Sequence of chain 1.H:
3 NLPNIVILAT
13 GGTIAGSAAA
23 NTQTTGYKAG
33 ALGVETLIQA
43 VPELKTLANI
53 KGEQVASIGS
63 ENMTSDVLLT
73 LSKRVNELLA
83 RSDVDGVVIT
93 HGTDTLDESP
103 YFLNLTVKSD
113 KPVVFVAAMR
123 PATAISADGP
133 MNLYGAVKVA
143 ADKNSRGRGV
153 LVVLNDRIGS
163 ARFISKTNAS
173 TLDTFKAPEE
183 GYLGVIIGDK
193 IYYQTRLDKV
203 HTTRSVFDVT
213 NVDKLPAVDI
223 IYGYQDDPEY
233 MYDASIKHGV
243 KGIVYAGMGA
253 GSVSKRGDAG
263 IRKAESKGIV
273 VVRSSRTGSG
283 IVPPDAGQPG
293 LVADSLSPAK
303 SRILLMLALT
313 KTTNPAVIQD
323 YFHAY

This protein binds this small molecule.
Small molecule (SMILES): N[C@@H](CC(=O)O)C(=O)O

Binding-site contacts:
Ligand atom C contacts residue GLU63 of chain 1.H at 3.3 Å.
Ligand atom OD2 contacts residue ALA120 of chain 1.H at 3.1 Å (h-bond).
Ligand atom OXT contacts residue GLY14 of chain 1.H at 3.4 Å.
Ligand atom OXT contacts residue GLY94 of chain 1.H at 3.5 Å.
Ligand atom O contacts residue THR95 of chain 1.H at 3.3 Å (h-bond).
Ligand atom OD1 contacts residue ALA120 of chain 1.H at 3.7 Å.
Ligand atom OD1 contacts residue THR95 of chain 1.H at 3.0 Å (h-bond).
Ligand atom O contacts residue GLY94 of chain 1.H at 3.4 Å.
Ligand atom CA contacts residue ASP96 of chain 1.H at 3.5 Å.
Ligand atom C contacts residue GLY14 of chain 1.H at 4.2 Å.
Ligand atom C contacts residue GLY61 of chain 1.H at 4.3 Å.
Ligand atom OD2 contacts residue MET121 of chain 1.H at 4.1 Å.
Ligand atom CB contacts residue ASP96 of chain 1.H at 3.4 Å.
Ligand atom CG contacts residue ALA120 of chain 1.H at 3.8 Å (hydrophobic).
Ligand atom CA contacts residue THR15 of chain 1.H at 3.3 Å.
Ligand atom OXT contacts residue THR15 of chain 1.H at 4.1 Å.
Ligand atom CG contacts residue THR95 of chain 1.H at 3.0 Å.
Ligand atom O contacts residue GLU63 of chain 1.H at 3.5 Å (salt-bridge).
Ligand atom OD1 contacts residue GLY94 of chain 1.H at 3.3 Å.
Ligand atom OD2 contacts residue THR95 of chain 1.H at 2.8 Å (h-bond).
Ligand atom C contacts residue THR95 of chain 1.H at 3.9 Å.
Ligand atom OXT contacts residue GLU63 of chain 1.H at 3.4 Å (salt-bridge).
Ligand atom OD1 contacts residue GLY14 of chain 1.H at 4.0 Å.
Ligand atom C contacts residue ASP96 of chain 1.H at 3.6 Å.
Ligand atom OD1 contacts residue THR15 of chain 1.H at 3.1 Å (h-bond).
Ligand atom CA contacts residue GLU63 of chain 1.H at 3.8 Å.
Ligand atom N contacts residue ASP96 of chain 1.H at 2.9 Å (salt-bridge).
Ligand atom CB contacts residue THR15 of chain 1.H at 3.4 Å.
Ligand atom N contacts residue THR15 of chain 1.H at 4.1 Å.
Ligand atom O contacts residue ASP96 of chain 1.H at 3.1 Å (salt-bridge).
Ligand atom N contacts residue SER254 of chain 1.D at 4.2 Å.
Ligand atom OXT contacts residue GLY61 of chain 1.H at 3.3 Å.
Ligand atom C contacts residue GLY94 of chain 1.H at 3.7 Å.
Ligand atom OD2 contacts residue THR15 of chain 1.H at 3.3 Å (h-bond).
Ligand atom N contacts residue GLU63 of chain 1.H at 3.1 Å (salt-bridge).
Ligand atom CB contacts residue THR95 of chain 1.H at 3.5 Å.
Ligand atom O contacts residue SER62 of chain 1.H at 2.3 Å (h-bond).
Ligand atom C contacts residue SER62 of chain 1.H at 3.3 Å.
Ligand atom OXT contacts residue SER62 of chain 1.H at 2.8 Å (h-bond).
Ligand atom CG contacts residue THR15 of chain 1.H at 3.0 Å.

Sequence of chain 1.D:
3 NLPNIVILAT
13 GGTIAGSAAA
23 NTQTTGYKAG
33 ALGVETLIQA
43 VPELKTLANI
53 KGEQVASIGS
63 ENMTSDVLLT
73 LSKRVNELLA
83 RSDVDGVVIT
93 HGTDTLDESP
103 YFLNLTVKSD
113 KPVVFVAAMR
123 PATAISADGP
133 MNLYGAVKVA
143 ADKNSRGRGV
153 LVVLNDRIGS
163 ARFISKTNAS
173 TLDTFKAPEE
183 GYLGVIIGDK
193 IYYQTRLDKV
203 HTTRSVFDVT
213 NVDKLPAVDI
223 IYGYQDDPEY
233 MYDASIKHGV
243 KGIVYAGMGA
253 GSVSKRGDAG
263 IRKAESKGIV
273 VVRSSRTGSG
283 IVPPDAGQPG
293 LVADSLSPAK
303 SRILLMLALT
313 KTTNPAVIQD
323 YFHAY